The protein below binds the small molecule below.
Small molecule (SMILES): C[C@@H](C(=O)Nc1cncc2ccccc12)c1cccc(F)c1

Binding-site contacts:
Ligand atom N12 contacts residue SER144 of chain 2.A at 3.5 Å (h-bond).
Ligand atom C19 contacts residue GLN189 of chain 2.A at 3.9 Å.
Ligand atom C17 contacts residue ASN142 of chain 2.A at 3.5 Å.
Ligand atom C7 contacts residue MET165 of chain 2.A at 3.4 Å (hydrophobic).
Ligand atom C14 contacts residue ASN142 of chain 2.A at 3.6 Å.
Ligand atom C7 contacts residue MET49 of chain 2.A at 3.4 Å (hydrophobic).
Ligand atom C11 contacts residue GLU166 of chain 2.A at 3.6 Å.
Ligand atom C4 contacts residue MET165 of chain 2.A at 3.6 Å (hydrophobic).
Ligand atom C5 contacts residue MET49 of chain 2.A at 3.5 Å (hydrophobic).
Ligand atom C16 contacts residue ASN142 of chain 2.A at 3.8 Å.
Ligand atom F22 contacts residue MET49 of chain 2.A at 3.9 Å.
Ligand atom O18 contacts residue GLU166 of chain 2.A at 3.1 Å (salt-bridge).
Ligand atom C10 contacts residue LEU141 of chain 2.A at 3.6 Å (hydrophobic).
Ligand atom F22 contacts residue ASP187 of chain 2.A at 3.2 Å.
Ligand atom N12 contacts residue PHE140 of chain 2.A at 3.7 Å.
Ligand atom F22 contacts residue HIS41 of chain 2.A at 3.5 Å.
Ligand atom C11 contacts residue PHE140 of chain 2.A at 3.4 Å (hydrophobic).
Ligand atom C17 contacts residue GLU166 of chain 2.A at 3.6 Å.
Ligand atom C13 contacts residue HIS163 of chain 2.A at 3.4 Å.
Ligand atom C13 contacts residue CYS145 of chain 2.A at 3.8 Å (hydrophobic).
Ligand atom F22 contacts residue MET165 of chain 2.A at 3.9 Å.
Ligand atom C17 contacts residue LEU141 of chain 2.A at 3.7 Å (hydrophobic).
Ligand atom N12 contacts residue HIS163 of chain 2.A at 2.9 Å (h-bond).
Ligand atom C10 contacts residue ASN142 of chain 2.A at 3.7 Å.
Ligand atom C7 contacts residue ARG188 of chain 2.A at 3.7 Å.
Ligand atom C11 contacts residue LEU141 of chain 2.A at 3.6 Å (hydrophobic).
Ligand atom C4 contacts residue HIS41 of chain 2.A at 3.6 Å.
Ligand atom N6 contacts residue CYS145 of chain 2.A at 3.5 Å (h-bond).
Ligand atom C10 contacts residue GLU166 of chain 2.A at 3.9 Å.
Ligand atom C19 contacts residue MET49 of chain 2.A at 3.8 Å (hydrophobic).
Ligand atom C3 contacts residue MET165 of chain 2.A at 3.9 Å (hydrophobic).
Ligand atom C15 contacts residue ASN142 of chain 2.A at 3.9 Å.
Ligand atom O18 contacts residue MET165 of chain 2.A at 3.5 Å.
Ligand atom C19 contacts residue MET165 of chain 2.A at 3.8 Å (hydrophobic).
Ligand atom C17 contacts residue PHE140 of chain 2.A at 3.8 Å (hydrophobic).
Ligand atom C13 contacts residue GLU166 of chain 2.A at 3.8 Å.
Ligand atom C17 contacts residue SER1 of chain 1.A at 3.9 Å.
Ligand atom N12 contacts residue LEU141 of chain 2.A at 3.9 Å.
Ligand atom C5 contacts residue MET165 of chain 2.A at 3.6 Å (hydrophobic).
Ligand atom C4 contacts residue HIS164 of chain 2.A at 3.3 Å.

Sequence of chain 2.A:
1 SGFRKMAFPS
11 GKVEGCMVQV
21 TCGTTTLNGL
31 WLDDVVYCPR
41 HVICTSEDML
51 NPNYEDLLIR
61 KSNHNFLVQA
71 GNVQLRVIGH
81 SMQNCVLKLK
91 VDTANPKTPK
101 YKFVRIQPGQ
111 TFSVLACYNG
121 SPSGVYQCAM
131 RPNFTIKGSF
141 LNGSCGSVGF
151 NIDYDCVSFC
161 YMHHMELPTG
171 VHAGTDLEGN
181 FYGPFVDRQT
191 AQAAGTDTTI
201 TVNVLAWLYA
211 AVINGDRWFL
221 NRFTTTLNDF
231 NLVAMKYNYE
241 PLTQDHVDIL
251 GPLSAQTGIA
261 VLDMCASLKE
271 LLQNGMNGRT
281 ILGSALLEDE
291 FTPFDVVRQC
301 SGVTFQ

Sequence of chain 1.A:
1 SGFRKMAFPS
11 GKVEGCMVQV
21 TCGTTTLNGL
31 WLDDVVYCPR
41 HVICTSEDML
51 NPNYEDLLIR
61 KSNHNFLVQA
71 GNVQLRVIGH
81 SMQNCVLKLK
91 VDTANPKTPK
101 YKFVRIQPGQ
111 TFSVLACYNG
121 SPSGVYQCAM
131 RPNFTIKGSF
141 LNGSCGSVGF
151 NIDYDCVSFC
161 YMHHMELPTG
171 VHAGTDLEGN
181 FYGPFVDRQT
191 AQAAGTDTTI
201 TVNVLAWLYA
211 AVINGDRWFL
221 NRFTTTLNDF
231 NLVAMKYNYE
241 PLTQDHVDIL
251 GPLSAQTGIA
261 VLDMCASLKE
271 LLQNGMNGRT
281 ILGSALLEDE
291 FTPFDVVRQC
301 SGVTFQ